A protein and the small-molecule ligand that binds it are described below.
Small molecule (SMILES): N[C@@H](CCCNC(=O)CP(=O)(O)O)C(=O)O

Sequence of chain 1.A:
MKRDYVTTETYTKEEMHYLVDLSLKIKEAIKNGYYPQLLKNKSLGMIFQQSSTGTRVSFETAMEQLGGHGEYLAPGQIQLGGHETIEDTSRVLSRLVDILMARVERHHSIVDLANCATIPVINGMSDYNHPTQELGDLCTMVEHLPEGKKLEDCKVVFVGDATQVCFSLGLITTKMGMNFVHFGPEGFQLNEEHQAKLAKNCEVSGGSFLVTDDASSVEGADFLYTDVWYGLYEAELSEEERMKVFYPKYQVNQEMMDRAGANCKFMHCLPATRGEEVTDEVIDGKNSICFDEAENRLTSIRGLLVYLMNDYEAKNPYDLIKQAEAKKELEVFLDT

Binding-site contacts:
Ligand atom O3P contacts residue THR53 of chain 1.A at 2.8 Å (h-bond).
Ligand atom O2P contacts residue THR53 of chain 1.A at 3.7 Å.
Ligand atom C contacts residue GAI1 of chain 1.I at 3.4 Å.
Ligand atom O contacts residue GAI1 of chain 1.I at 2.5 Å (h-bond).
Ligand atom O1 contacts residue ARG103 of chain 1.A at 3.0 Å (salt-bridge).
Ligand atom N contacts residue ASP227 of chain 1.A at 2.7 Å (salt-bridge).
Ligand atom P contacts residue SER52 of chain 1.A at 3.8 Å.
Ligand atom CB contacts residue VAL165 of chain 1.A at 3.8 Å (hydrophobic).
Ligand atom N contacts residue GLN164 of chain 1.A at 2.7 Å (h-bond).
Ligand atom O1 contacts residue HIS130 of chain 1.A at 2.8 Å (h-bond).
Ligand atom CA contacts residue ASP227 of chain 1.A at 3.5 Å.
Ligand atom N contacts residue THR163 of chain 1.A at 3.7 Å.
Ligand atom C1 contacts residue ARG103 of chain 1.A at 3.8 Å.
Ligand atom CA contacts residue GLN164 of chain 1.A at 3.6 Å.
Ligand atom CD contacts residue HIS130 of chain 1.A at 3.9 Å.
Ligand atom CB contacts residue ASP227 of chain 1.A at 3.8 Å.
Ligand atom O3P contacts residue GLY54 of chain 1.A at 2.8 Å (h-bond).
Ligand atom NE contacts residue LEU270 of chain 1.A at 2.9 Å (h-bond).
Ligand atom O2P contacts residue SER52 of chain 1.A at 2.6 Å (h-bond).
Ligand atom O1 contacts residue THR55 of chain 1.A at 3.4 Å (h-bond).
Ligand atom C1 contacts residue HIS130 of chain 1.A at 3.8 Å.
Ligand atom C1 contacts residue ARG297 of chain 1.A at 3.7 Å.
Ligand atom O2P contacts residue THR55 of chain 1.A at 2.8 Å (h-bond).
Ligand atom P contacts residue ARG103 of chain 1.A at 3.8 Å.
Ligand atom P contacts residue THR53 of chain 1.A at 3.8 Å.
Ligand atom CB contacts residue GLN164 of chain 1.A at 3.5 Å.
Ligand atom CB contacts residue MET125 of chain 1.A at 3.8 Å (hydrophobic).
Ligand atom P contacts residue GLY54 of chain 1.A at 3.7 Å.
Ligand atom CD contacts residue CYS269 of chain 1.A at 3.9 Å (hydrophobic).
Ligand atom O3P contacts residue SER52 of chain 1.A at 3.9 Å.
Ligand atom C1P contacts residue ARG297 of chain 1.A at 3.8 Å.
Ligand atom O2P contacts residue ARG103 of chain 1.A at 3.2 Å (salt-bridge).
Ligand atom OXT contacts residue GAI1 of chain 1.I at 3.7 Å.
Ligand atom OXT contacts residue GLN164 of chain 1.A at 3.0 Å (h-bond).
Ligand atom C1P contacts residue LEU270 of chain 1.A at 3.7 Å (hydrophobic).
Ligand atom O2P contacts residue GLY54 of chain 1.A at 3.5 Å (h-bond).
Ligand atom O1 contacts residue ARG297 of chain 1.A at 3.2 Å (salt-bridge).
Ligand atom C1 contacts residue LEU270 of chain 1.A at 3.7 Å (hydrophobic).
Ligand atom CD contacts residue LEU270 of chain 1.A at 3.7 Å (hydrophobic).
Ligand atom O1P contacts residue ARG103 of chain 1.A at 2.8 Å (salt-bridge).